Sequence of chain 1.C:
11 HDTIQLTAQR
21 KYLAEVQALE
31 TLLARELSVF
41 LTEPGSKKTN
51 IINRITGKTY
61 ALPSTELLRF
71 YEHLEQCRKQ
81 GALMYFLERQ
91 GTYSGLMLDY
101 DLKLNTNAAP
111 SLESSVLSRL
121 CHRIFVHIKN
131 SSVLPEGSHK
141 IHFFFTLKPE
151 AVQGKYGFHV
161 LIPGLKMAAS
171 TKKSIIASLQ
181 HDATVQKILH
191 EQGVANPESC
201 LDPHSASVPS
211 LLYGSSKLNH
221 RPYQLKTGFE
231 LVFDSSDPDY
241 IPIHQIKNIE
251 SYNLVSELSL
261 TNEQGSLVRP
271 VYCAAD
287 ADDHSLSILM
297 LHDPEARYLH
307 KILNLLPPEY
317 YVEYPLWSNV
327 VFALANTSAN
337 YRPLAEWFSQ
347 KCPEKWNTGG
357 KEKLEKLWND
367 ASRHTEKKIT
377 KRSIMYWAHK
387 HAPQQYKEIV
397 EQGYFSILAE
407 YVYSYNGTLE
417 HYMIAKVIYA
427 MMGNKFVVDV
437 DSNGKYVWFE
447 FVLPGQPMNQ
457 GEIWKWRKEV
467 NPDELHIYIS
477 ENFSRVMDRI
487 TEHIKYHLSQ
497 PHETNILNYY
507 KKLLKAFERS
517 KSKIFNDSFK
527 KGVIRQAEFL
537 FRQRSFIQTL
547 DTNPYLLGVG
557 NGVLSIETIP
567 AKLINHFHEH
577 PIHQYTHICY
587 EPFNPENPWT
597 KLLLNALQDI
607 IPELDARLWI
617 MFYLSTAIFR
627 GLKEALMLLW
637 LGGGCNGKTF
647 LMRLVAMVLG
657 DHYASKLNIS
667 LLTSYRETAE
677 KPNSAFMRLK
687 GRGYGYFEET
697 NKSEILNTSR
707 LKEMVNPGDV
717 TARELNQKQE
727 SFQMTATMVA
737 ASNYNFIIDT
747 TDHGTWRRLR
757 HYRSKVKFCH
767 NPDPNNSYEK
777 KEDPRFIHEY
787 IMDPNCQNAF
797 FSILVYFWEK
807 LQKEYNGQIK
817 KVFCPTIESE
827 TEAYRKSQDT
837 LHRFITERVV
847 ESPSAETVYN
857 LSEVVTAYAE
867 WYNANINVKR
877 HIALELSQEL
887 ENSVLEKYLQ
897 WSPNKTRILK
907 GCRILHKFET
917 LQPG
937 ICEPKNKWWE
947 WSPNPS

This protein binds this small molecule.
Small molecule (SMILES): Nc1ncnc2c1ncn2[C@@H]1O[C@H](CO[P](=O)(O)O[P](=O)(O)NP(=O)(O)O)[C@@H](O)[C@H]1O

Binding-site contacts:
Ligand atom O2' contacts residue PRO780 of chain 1.B at 3.5 Å (h-bond).
Ligand atom O3G contacts residue ARG754 of chain 1.C at 2.6 Å (salt-bridge).
Ligand atom O1G contacts residue ASN739 of chain 1.B at 3.0 Å (h-bond).
Ligand atom O2A contacts residue LYS644 of chain 1.B at 3.6 Å (salt-bridge).
Ligand atom O1B contacts residue MG1 of chain 1.K at 2.4 Å.
Ligand atom C3' contacts residue ILE783 of chain 1.B at 3.6 Å (hydrophobic).
Ligand atom O3' contacts residue GLU778 of chain 1.B at 3.6 Å (salt-bridge).
Ligand atom O1G contacts residue GLY640 of chain 1.B at 3.4 Å.
Ligand atom C2' contacts residue ILE783 of chain 1.B at 3.7 Å (hydrophobic).
Ligand atom O1G contacts residue LYS644 of chain 1.B at 2.6 Å (salt-bridge).
Ligand atom O2G contacts residue MG1 of chain 1.K at 1.6 Å.
Ligand atom O2B contacts residue GLY643 of chain 1.B at 2.7 Å (h-bond).
Ligand atom O2B contacts residue LYS644 of chain 1.B at 2.5 Å (salt-bridge).
Ligand atom N3B contacts residue MG1 of chain 1.K at 3.3 Å.
Ligand atom PG contacts residue LYS644 of chain 1.B at 3.5 Å.
Ligand atom O2A contacts residue PHE646 of chain 1.B at 2.7 Å (h-bond).
Ligand atom O1B contacts residue THR645 of chain 1.B at 2.5 Å (h-bond).
Ligand atom PB contacts residue MG1 of chain 1.K at 3.4 Å.
Ligand atom N3B contacts residue LYS644 of chain 1.B at 3.5 Å (salt-bridge).
Ligand atom N6 contacts residue ALA602 of chain 1.B at 3.5 Å.
Ligand atom O3A contacts residue GLY643 of chain 1.B at 3.5 Å (h-bond).
Ligand atom O3G contacts residue CYS641 of chain 1.B at 3.7 Å.
Ligand atom O3G contacts residue ARG753 of chain 1.C at 2.8 Å (salt-bridge).
Ligand atom O2G contacts residue ARG754 of chain 1.C at 3.3 Å (salt-bridge).
Ligand atom O3' contacts residue ILE783 of chain 1.B at 3.7 Å.
Ligand atom O2A contacts residue GLY643 of chain 1.B at 3.3 Å.
Ligand atom O2B contacts residue ASN642 of chain 1.B at 2.9 Å (h-bond).
Ligand atom PB contacts residue LYS644 of chain 1.B at 3.3 Å.
Ligand atom N3 contacts residue ASP779 of chain 1.B at 3.0 Å (salt-bridge).
Ligand atom O1B contacts residue LYS644 of chain 1.B at 3.4 Å (salt-bridge).
Ligand atom PG contacts residue MG1 of chain 1.K at 3.0 Å.
Ligand atom O2' contacts residue PHE782 of chain 1.B at 3.5 Å.
Ligand atom PG contacts residue ARG754 of chain 1.C at 3.4 Å.
Ligand atom O2' contacts residue ASP779 of chain 1.B at 3.0 Å (salt-bridge).
Ligand atom O2' contacts residue ILE783 of chain 1.B at 3.0 Å (h-bond).
Ligand atom O2A contacts residue THR645 of chain 1.B at 3.1 Å (h-bond).
Ligand atom N3B contacts residue CYS641 of chain 1.B at 3.1 Å (h-bond).
Ligand atom C2 contacts residue ASP779 of chain 1.B at 3.6 Å.
Ligand atom N3 contacts residue GLU778 of chain 1.B at 3.7 Å.
Ligand atom PB contacts residue THR645 of chain 1.B at 3.6 Å.

Sequence of chain 1.B:
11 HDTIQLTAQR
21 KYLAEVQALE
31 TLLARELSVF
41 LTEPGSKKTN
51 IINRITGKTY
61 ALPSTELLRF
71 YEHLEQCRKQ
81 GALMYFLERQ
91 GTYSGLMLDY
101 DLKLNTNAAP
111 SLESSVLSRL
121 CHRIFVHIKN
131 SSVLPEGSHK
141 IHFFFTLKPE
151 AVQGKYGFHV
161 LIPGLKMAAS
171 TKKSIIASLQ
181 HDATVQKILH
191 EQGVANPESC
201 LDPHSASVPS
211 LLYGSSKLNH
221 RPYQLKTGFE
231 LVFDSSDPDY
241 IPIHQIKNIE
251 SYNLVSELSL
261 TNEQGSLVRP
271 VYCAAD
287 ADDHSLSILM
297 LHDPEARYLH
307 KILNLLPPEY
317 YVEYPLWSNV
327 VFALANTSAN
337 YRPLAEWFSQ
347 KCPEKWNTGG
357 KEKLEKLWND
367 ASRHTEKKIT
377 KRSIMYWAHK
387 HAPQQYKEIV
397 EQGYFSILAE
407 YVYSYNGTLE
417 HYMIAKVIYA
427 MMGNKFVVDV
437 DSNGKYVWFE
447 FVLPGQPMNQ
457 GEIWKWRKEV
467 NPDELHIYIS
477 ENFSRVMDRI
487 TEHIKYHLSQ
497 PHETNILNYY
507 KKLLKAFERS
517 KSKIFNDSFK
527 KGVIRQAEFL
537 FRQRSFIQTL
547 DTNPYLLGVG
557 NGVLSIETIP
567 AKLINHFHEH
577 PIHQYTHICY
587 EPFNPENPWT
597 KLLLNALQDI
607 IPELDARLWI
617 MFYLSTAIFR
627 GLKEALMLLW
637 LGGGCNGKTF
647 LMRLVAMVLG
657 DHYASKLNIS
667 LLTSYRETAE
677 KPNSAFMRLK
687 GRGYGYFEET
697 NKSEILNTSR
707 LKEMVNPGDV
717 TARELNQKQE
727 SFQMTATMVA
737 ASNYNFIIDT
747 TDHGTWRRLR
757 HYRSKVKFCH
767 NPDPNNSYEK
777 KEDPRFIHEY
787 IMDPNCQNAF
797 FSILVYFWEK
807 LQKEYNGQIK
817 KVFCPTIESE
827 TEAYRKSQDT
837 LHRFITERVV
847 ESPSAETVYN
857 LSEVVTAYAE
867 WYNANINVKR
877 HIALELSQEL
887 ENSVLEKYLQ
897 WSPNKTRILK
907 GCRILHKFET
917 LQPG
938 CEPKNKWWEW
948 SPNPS